Sequence of chain 1.B:
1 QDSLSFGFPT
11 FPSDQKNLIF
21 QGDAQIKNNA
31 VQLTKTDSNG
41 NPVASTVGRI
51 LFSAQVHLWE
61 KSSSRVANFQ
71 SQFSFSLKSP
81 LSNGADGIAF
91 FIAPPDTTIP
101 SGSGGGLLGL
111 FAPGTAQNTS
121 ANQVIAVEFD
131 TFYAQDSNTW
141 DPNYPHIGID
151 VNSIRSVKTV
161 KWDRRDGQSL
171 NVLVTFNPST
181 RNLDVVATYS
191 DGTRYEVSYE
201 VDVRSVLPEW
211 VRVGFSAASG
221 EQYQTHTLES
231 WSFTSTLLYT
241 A

Binding-site contacts:
Ligand atom C5 contacts residue PHE132 of chain 1.B at 3.5 Å (hydrophobic).
Ligand atom O4 contacts residue GLY105 of chain 1.B at 4.1 Å.
Ligand atom C4 contacts residue ASP86 of chain 1.B at 3.4 Å.
Ligand atom C6 contacts residue ASP86 of chain 1.B at 3.4 Å.
Ligand atom O3 contacts residue SER137 of chain 1.B at 4.0 Å.
Ligand atom C6 contacts residue PHE132 of chain 1.B at 3.4 Å (hydrophobic).
Ligand atom C3 contacts residue GLU221 of chain 1.B at 4.1 Å.
Ligand atom C6 contacts residue GLU221 of chain 1.B at 4.1 Å.
Ligand atom O2 contacts residue SER137 of chain 1.B at 3.1 Å.
Ligand atom O1 contacts residue GLN222 of chain 1.B at 2.7 Å (h-bond).
Ligand atom C4 contacts residue PHE132 of chain 1.B at 4.2 Å (hydrophobic).
Ligand atom C6 contacts residue ASP136 of chain 1.B at 4.3 Å.
Ligand atom O4 contacts residue PHE132 of chain 1.B at 3.4 Å.
Ligand atom C3 contacts residue ASN138 of chain 1.B at 4.1 Å.
Ligand atom C1 contacts residue GLN222 of chain 1.B at 3.5 Å.
Ligand atom O5 contacts residue GLU221 of chain 1.B at 3.2 Å (salt-bridge).
Ligand atom O3 contacts residue GLY105 of chain 1.B at 3.8 Å.
Ligand atom C6 contacts residue GLN222 of chain 1.B at 3.9 Å.
Ligand atom C5 contacts residue ASP86 of chain 1.B at 4.0 Å.
Ligand atom O6 contacts residue GLU221 of chain 1.B at 3.3 Å (salt-bridge).
Ligand atom O4 contacts residue GLY106 of chain 1.B at 3.2 Å (h-bond).
Ligand atom O2 contacts residue ASP136 of chain 1.B at 3.6 Å.
Ligand atom C1 contacts residue GLU221 of chain 1.B at 3.9 Å.
Ligand atom O1 contacts residue GLU221 of chain 1.B at 3.5 Å.
Ligand atom C5 contacts residue GLU221 of chain 1.B at 4.2 Å.
Ligand atom O6 contacts residue GLY220 of chain 1.B at 3.2 Å (h-bond).
Ligand atom C6 contacts residue ALA85 of chain 1.B at 3.8 Å (hydrophobic).
Ligand atom O3 contacts residue ASN138 of chain 1.B at 4.3 Å.
Ligand atom C3 contacts residue GLY106 of chain 1.B at 3.9 Å.
Ligand atom O6 contacts residue ALA85 of chain 1.B at 3.5 Å.
Ligand atom O3 contacts residue GLY106 of chain 1.B at 3.0 Å (h-bond).
Ligand atom O5 contacts residue GLY220 of chain 1.B at 4.2 Å.
Ligand atom C4 contacts residue GLY105 of chain 1.B at 4.0 Å.
Ligand atom C1 contacts residue PHE132 of chain 1.B at 3.6 Å (hydrophobic).
Ligand atom O4 contacts residue ASN138 of chain 1.B at 3.1 Å (h-bond).
Ligand atom O6 contacts residue ASP86 of chain 1.B at 2.7 Å (salt-bridge).
Ligand atom C4 contacts residue GLY106 of chain 1.B at 3.6 Å.
Ligand atom O4 contacts residue ASP86 of chain 1.B at 2.6 Å (salt-bridge).
Ligand atom O6 contacts residue GLN222 of chain 1.B at 3.2 Å (h-bond).
Ligand atom C4 contacts residue ASN138 of chain 1.B at 4.1 Å.

This protein binds this small molecule.
Small molecule (SMILES): OC[C@H]1O[C@H](O[C@H]2[C@H](O)[C@H](O)CO[C@]2(O)CO)[C@H](O)[C@@H](O)[C@@H]1O